Sequence of chain 2.C:
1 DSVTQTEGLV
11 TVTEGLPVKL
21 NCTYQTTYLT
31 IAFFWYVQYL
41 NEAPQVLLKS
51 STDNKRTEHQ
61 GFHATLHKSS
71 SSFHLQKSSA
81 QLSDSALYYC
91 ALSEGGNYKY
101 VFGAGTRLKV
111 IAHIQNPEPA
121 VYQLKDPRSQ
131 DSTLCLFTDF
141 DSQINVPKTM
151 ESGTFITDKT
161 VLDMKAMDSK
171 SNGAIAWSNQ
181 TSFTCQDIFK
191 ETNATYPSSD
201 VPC

The small molecule below binds the protein below.
Small molecule (SMILES): CC(=O)N[C@@H]1[C@@H](O)[C@H](O)[C@@H](CO)O[C@H]1O

Binding-site contacts:
Ligand atom C3 contacts residue ASN193 of chain 2.C at 3.5 Å.
Ligand atom O6 contacts residue ASN193 of chain 2.C at 3.0 Å (h-bond).
Ligand atom C8 contacts residue ASN193 of chain 2.C at 3.3 Å.
Ligand atom C7 contacts residue ASN193 of chain 2.C at 2.0 Å.
Ligand atom C2 contacts residue ASN193 of chain 2.C at 2.4 Å.
Ligand atom N2 contacts residue ASN193 of chain 2.C at 2.2 Å (h-bond).
Ligand atom C5 contacts residue ASN193 of chain 2.C at 2.7 Å.
Ligand atom C8 contacts residue ALA194 of chain 2.C at 3.6 Å (hydrophobic).
Ligand atom C7 contacts residue ALA194 of chain 2.C at 4.5 Å (hydrophobic).
Ligand atom O7 contacts residue ASN193 of chain 2.C at 1.6 Å (h-bond).
Ligand atom C1 contacts residue ASN193 of chain 2.C at 1.5 Å.
Ligand atom C6 contacts residue ILE144 of chain 2.C at 4.5 Å (hydrophobic).
Ligand atom C6 contacts residue ASN193 of chain 2.C at 3.2 Å.
Ligand atom O5 contacts residue ASN193 of chain 2.C at 2.6 Å (h-bond).
Ligand atom O6 contacts residue PRO119 of chain 2.C at 3.4 Å.
Ligand atom C4 contacts residue ASN193 of chain 2.C at 3.5 Å.
Ligand atom O4 contacts residue ASN193 of chain 2.C at 4.0 Å.